Sequence of chain 1.C:
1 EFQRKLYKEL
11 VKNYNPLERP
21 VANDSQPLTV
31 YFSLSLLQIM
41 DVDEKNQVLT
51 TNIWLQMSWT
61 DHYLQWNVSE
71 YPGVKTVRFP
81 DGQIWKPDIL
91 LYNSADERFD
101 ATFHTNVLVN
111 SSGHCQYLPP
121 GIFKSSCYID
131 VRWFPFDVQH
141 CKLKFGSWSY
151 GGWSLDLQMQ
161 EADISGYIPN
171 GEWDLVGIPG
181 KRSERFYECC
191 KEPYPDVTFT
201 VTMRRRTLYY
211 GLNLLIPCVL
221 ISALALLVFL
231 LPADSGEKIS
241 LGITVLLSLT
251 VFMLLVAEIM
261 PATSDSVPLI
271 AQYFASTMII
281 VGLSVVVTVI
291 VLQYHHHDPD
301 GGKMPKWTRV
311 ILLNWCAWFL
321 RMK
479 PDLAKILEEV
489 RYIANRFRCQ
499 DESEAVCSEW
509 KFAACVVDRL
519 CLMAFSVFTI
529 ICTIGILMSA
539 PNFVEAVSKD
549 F

This small molecule binds to this protein.
Small molecule (SMILES): COCC(CCO[C@H]1CC[C@@]2(C)C(=CC[C@H]3[C@@H]4C[C@@H]5O[C@]6(CC[C@@H](C)CO6)[C@@H](C)[C@@H]5[C@@]4(C)CC[C@@H]32)C1)COC

Binding-site contacts:
Ligand atom C18 contacts residue PHE319 of chain 1.C at 4.5 Å (hydrophobic).
Ligand atom C01 contacts residue PHE319 of chain 1.C at 4.1 Å (hydrophobic).
Ligand atom C77 contacts residue VAL525 of chain 1.C at 4.0 Å (hydrophobic).
Ligand atom C75 contacts residue LEU518 of chain 1.C at 3.9 Å (hydrophobic).
Ligand atom C17 contacts residue TRP315 of chain 1.C at 3.9 Å (hydrophobic).
Ligand atom C18 contacts residue TRP318 of chain 1.C at 4.1 Å (hydrophobic).
Ligand atom C02 contacts residue PHE319 of chain 1.C at 4.5 Å (hydrophobic).
Ligand atom O49 contacts residue TRP315 of chain 1.C at 3.6 Å (h-bond).
Ligand atom C24 contacts residue TRP315 of chain 1.C at 4.1 Å (hydrophobic).
Ligand atom C22 contacts residue TRP315 of chain 1.C at 3.7 Å (hydrophobic).
Ligand atom C81 contacts residue VAL525 of chain 1.C at 4.2 Å (hydrophobic).
Ligand atom O80 contacts residue ALA522 of chain 1.C at 4.0 Å.
Ligand atom C09 contacts residue PHE319 of chain 1.C at 3.3 Å (hydrophobic).
Ligand atom C21 contacts residue TRP315 of chain 1.C at 3.8 Å (hydrophobic).
Ligand atom C78 contacts residue ALA522 of chain 1.C at 3.9 Å (hydrophobic).
Ligand atom C79 contacts residue ALA522 of chain 1.C at 4.2 Å (hydrophobic).
Ligand atom C24 contacts residue TRP318 of chain 1.C at 4.0 Å (hydrophobic).
Ligand atom C23 contacts residue TRP315 of chain 1.C at 4.4 Å (hydrophobic).
Ligand atom C18 contacts residue TRP315 of chain 1.C at 3.8 Å (hydrophobic).
Ligand atom C75 contacts residue ALA522 of chain 1.C at 3.8 Å (hydrophobic).
Ligand atom O20 contacts residue TRP315 of chain 1.C at 4.3 Å.
Ligand atom C81 contacts residue ALA522 of chain 1.C at 4.5 Å (hydrophobic).
Ligand atom C10 contacts residue LEU518 of chain 1.C at 3.8 Å (hydrophobic).
Ligand atom C19 contacts residue CYS316 of chain 1.C at 4.4 Å (hydrophobic).
Ligand atom C50 contacts residue TRP315 of chain 1.C at 3.7 Å (hydrophobic).
Ligand atom C10 contacts residue PHE319 of chain 1.C at 3.6 Å (hydrophobic).
Ligand atom C19 contacts residue PHE319 of chain 1.C at 4.1 Å (hydrophobic).
Ligand atom C21 contacts residue TRP318 of chain 1.C at 4.0 Å (hydrophobic).
Ligand atom C19 contacts residue TRP315 of chain 1.C at 4.0 Å (hydrophobic).
Ligand atom C77 contacts residue ALA522 of chain 1.C at 4.0 Å (hydrophobic).
Ligand atom C03 contacts residue LEU518 of chain 1.C at 4.3 Å (hydrophobic).
Ligand atom C12 contacts residue PHE319 of chain 1.C at 4.5 Å (hydrophobic).
Ligand atom C26 contacts residue TRP318 of chain 1.C at 3.9 Å (hydrophobic).